Binding-site contacts:
Ligand atom OAB contacts residue GLN33 of chain 1.A at 3.6 Å.
Ligand atom CLA contacts residue LYS37 of chain 1.A at 3.7 Å.
Ligand atom CAN contacts residue GLN33 of chain 1.A at 3.6 Å.
Ligand atom FAF contacts residue ILE86 of chain 1.A at 3.9 Å.
Ligand atom FAF contacts residue ASP91 of chain 1.A at 3.5 Å.
Ligand atom CBI contacts residue LYS37 of chain 1.A at 3.8 Å.
Ligand atom FAH contacts residue PHE117 of chain 1.A at 3.5 Å.
Ligand atom CAX contacts residue GLN30 of chain 1.A at 3.9 Å.
Ligand atom FAF contacts residue PHE117 of chain 1.A at 3.6 Å.
Ligand atom FAF contacts residue ILE92 of chain 1.A at 3.7 Å.
Ligand atom CAP contacts residue LYS37 of chain 1.A at 3.6 Å.
Ligand atom NBK contacts residue GLN33 of chain 1.A at 3.8 Å.
Ligand atom CAL contacts residue LYS37 of chain 1.A at 3.9 Å.
Ligand atom CAO contacts residue ILE86 of chain 1.A at 3.9 Å (hydrophobic).
Ligand atom CAN contacts residue LYS37 of chain 1.A at 3.8 Å.
Ligand atom FAG contacts residue PRO93 of chain 1.A at 3.5 Å.
Ligand atom CBJ contacts residue GLN33 of chain 1.A at 3.8 Å.
Ligand atom OAV contacts residue ILE84 of chain 1.A at 4.0 Å.
Ligand atom CAM contacts residue ILE84 of chain 1.A at 3.8 Å (hydrophobic).
Ligand atom FAH contacts residue GLN30 of chain 1.A at 3.4 Å.
Ligand atom CBA contacts residue GLN33 of chain 1.A at 4.0 Å.
Ligand atom FAH contacts residue PRO93 of chain 1.A at 3.7 Å.
Ligand atom CAP contacts residue GLN33 of chain 1.A at 4.0 Å.
Ligand atom CBC contacts residue LYS37 of chain 1.A at 3.8 Å.
Ligand atom CBB contacts residue LYS37 of chain 1.A at 3.5 Å.
Ligand atom FAG contacts residue ASP91 of chain 1.A at 3.3 Å.
Ligand atom CAR contacts residue GLN30 of chain 1.A at 3.7 Å.
Ligand atom OAA contacts residue LYS40 of chain 1.A at 2.4 Å (salt-bridge).
Ligand atom OAB contacts residue GLN30 of chain 1.A at 2.8 Å (h-bond).
Ligand atom CAT contacts residue VAL83 of chain 1.A at 3.8 Å (hydrophobic).
Ligand atom OAB contacts residue ILE84 of chain 1.A at 3.6 Å.
Ligand atom CBL contacts residue PHE117 of chain 1.A at 4.0 Å (hydrophobic).
Ligand atom CAW contacts residue LYS40 of chain 1.A at 3.6 Å.
Ligand atom CAJ contacts residue LYS37 of chain 1.A at 3.5 Å.
Ligand atom CLA contacts residue VAL34 of chain 1.A at 3.9 Å.
Ligand atom CBL contacts residue ASP91 of chain 1.A at 4.0 Å.
Ligand atom CLA contacts residue PRO82 of chain 1.A at 3.4 Å.
Ligand atom CAK contacts residue ILE84 of chain 1.A at 3.9 Å (hydrophobic).
Ligand atom CBI contacts residue ILE84 of chain 1.A at 3.9 Å (hydrophobic).
Ligand atom CBB contacts residue ILE84 of chain 1.A at 3.8 Å (hydrophobic).

A protein and the small-molecule ligand that binds it are described below.
Small molecule (SMILES): O=C(O)c1cccc(N2C(=O)C(O)=C(C(=O)c3cccc(C(F)(F)F)c3)[C@@H]2c2cc(Cl)c3c(c2)OCO3)c1

Sequence of chain 1.A:
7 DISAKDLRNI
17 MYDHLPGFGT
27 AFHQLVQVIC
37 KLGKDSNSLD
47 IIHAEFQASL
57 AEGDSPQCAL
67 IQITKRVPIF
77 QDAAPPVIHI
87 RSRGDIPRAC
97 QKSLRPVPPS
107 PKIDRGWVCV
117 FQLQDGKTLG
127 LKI